Binding-site contacts:
Ligand atom C20 contacts residue THR216 of chain 1.B at 3.6 Å.
Ligand atom C16 contacts residue PHE212 of chain 1.B at 3.6 Å (hydrophobic).
Ligand atom O20 contacts residue THR216 of chain 1.B at 2.9 Å (h-bond).
Ligand atom C4 contacts residue LEU81 of chain 1.B at 3.8 Å (hydrophobic).
Ligand atom C7 contacts residue MET123 of chain 1.B at 3.8 Å (hydrophobic).
Ligand atom C21 contacts residue THR216 of chain 1.B at 3.6 Å.
Ligand atom C21 contacts residue ASN41 of chain 1.B at 3.2 Å.
Ligand atom C4 contacts residue PHE100 of chain 1.B at 3.7 Å (hydrophobic).
Ligand atom C21 contacts residue LEU37 of chain 1.B at 3.9 Å (hydrophobic).
Ligand atom O20 contacts residue CYS213 of chain 1.B at 2.8 Å.
Ligand atom C13 contacts residue ASN41 of chain 1.B at 3.7 Å.
Ligand atom C15 contacts residue MET116 of chain 1.B at 3.7 Å (hydrophobic).
Ligand atom O20 contacts residue PHE212 of chain 1.B at 3.7 Å.
Ligand atom O21 contacts residue VAL225 of chain 1.B at 3.0 Å.
Ligand atom C18 contacts residue MET78 of chain 1.B at 3.6 Å (hydrophobic).
Ligand atom C19 contacts residue ALA44 of chain 1.B at 3.8 Å (hydrophobic).
Ligand atom O3 contacts residue GLN47 of chain 1.B at 3.3 Å (h-bond).
Ligand atom C3 contacts residue GLN47 of chain 1.B at 3.6 Å.
Ligand atom C11 contacts residue LEU40 of chain 1.B at 3.5 Å (hydrophobic).
Ligand atom O21 contacts residue ASN41 of chain 1.B at 2.8 Å (h-bond).
Ligand atom C18 contacts residue CYS213 of chain 1.B at 3.8 Å (hydrophobic).
Ligand atom C14 contacts residue MET116 of chain 1.B at 3.9 Å (hydrophobic).
Ligand atom C18 contacts residue ASN41 of chain 1.B at 3.3 Å.
Ligand atom O21 contacts residue THR216 of chain 1.B at 2.7 Å (h-bond).
Ligand atom C16 contacts residue MET116 of chain 1.B at 3.8 Å (hydrophobic).
Ligand atom C2 contacts residue LEU43 of chain 1.B at 3.5 Å (hydrophobic).
Ligand atom C12 contacts residue LEU40 of chain 1.B at 3.5 Å (hydrophobic).
Ligand atom C19 contacts residue LEU81 of chain 1.B at 3.6 Å (hydrophobic).
Ligand atom C3 contacts residue ARG88 of chain 1.B at 3.8 Å.
Ligand atom C4 contacts residue LEU85 of chain 1.B at 3.5 Å (hydrophobic).
Ligand atom O3 contacts residue LEU85 of chain 1.B at 3.9 Å.
Ligand atom C1 contacts residue LEU40 of chain 1.B at 3.7 Å (hydrophobic).
Ligand atom C11 contacts residue ASN41 of chain 1.B at 3.7 Å.
Ligand atom O3 contacts residue PHE100 of chain 1.B at 3.8 Å.
Ligand atom O21 contacts residue PHE227 of chain 1.B at 3.2 Å.
Ligand atom C6 contacts residue MET123 of chain 1.B at 3.6 Å (hydrophobic).
Ligand atom C2 contacts residue GLN47 of chain 1.B at 3.3 Å.
Ligand atom O3 contacts residue ARG88 of chain 1.B at 2.7 Å (salt-bridge).
Ligand atom C3 contacts residue PHE100 of chain 1.B at 3.7 Å (hydrophobic).
Ligand atom C12 contacts residue ASN41 of chain 1.B at 3.1 Å.

This protein binds this small molecule.
Small molecule (SMILES): C[C@]12CC[C@H]3[C@@H](CCC4=CC(=O)CC[C@@]43C)[C@@H]1CC[C@@H]2C(=O)CO

Sequence of chain 1.B:
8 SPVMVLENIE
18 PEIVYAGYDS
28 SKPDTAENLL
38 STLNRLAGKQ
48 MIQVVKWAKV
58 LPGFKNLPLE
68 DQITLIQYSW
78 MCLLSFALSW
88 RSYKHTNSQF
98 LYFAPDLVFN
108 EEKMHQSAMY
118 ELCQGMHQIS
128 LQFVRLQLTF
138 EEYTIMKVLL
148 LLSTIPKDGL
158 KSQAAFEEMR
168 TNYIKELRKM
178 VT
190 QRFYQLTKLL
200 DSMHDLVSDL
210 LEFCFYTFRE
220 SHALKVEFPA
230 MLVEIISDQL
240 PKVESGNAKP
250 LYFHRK